Sequence of chain 6.D:
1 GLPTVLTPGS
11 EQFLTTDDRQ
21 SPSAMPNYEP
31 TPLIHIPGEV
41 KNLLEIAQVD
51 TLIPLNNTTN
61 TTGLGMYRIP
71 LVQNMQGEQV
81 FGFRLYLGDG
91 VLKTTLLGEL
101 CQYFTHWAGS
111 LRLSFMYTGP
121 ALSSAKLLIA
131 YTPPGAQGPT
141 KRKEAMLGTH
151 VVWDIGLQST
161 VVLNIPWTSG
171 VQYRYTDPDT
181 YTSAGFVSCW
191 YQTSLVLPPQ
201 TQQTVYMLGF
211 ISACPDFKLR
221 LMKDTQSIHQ

This small molecule binds to this protein.
Small molecule (SMILES): Nc1nc(-c2ccccc2)nc2[nH]nc(Nc3ccc(C(F)(F)F)cc3)c12

Binding-site contacts:
Ligand atom C17 contacts residue ALA194 of chain 57.C at 3.6 Å (hydrophobic).
Ligand atom C15 contacts residue LEU218 of chain 57.C at 3.8 Å (hydrophobic).
Ligand atom N5 contacts residue TYR197 of chain 57.C at 3.8 Å.
Ligand atom N6 contacts residue LEU218 of chain 57.C at 3.4 Å (h-bond).
Ligand atom N1 contacts residue ASN219 of chain 57.C at 3.9 Å.
Ligand atom C1 contacts residue TYR197 of chain 57.C at 3.8 Å (hydrophobic).
Ligand atom F3 contacts residue TYR128 of chain 57.C at 3.4 Å.
Ligand atom C4 contacts residue MET221 of chain 57.C at 3.7 Å (hydrophobic).
Ligand atom F3 contacts residue ILE104 of chain 57.C at 3.7 Å.
Ligand atom C15 contacts residue ASN198 of chain 57.C at 2.5 Å.
Ligand atom F1 contacts residue SER126 of chain 57.C at 3.6 Å.
Ligand atom N3 contacts residue ASN198 of chain 57.C at 2.3 Å (h-bond).
Ligand atom F2 contacts residue ILE104 of chain 57.C at 3.4 Å.
Ligand atom C11 contacts residue LEU218 of chain 57.C at 3.6 Å (hydrophobic).
Ligand atom N5 contacts residue ASN198 of chain 57.C at 3.0 Å (h-bond).
Ligand atom F2 contacts residue MET221 of chain 57.C at 2.9 Å.
Ligand atom C12 contacts residue LEU218 of chain 57.C at 3.6 Å (hydrophobic).
Ligand atom F2 contacts residue TYR128 of chain 57.C at 3.4 Å.
Ligand atom C2 contacts residue MET221 of chain 57.C at 3.8 Å (hydrophobic).
Ligand atom C6 contacts residue ILE104 of chain 57.C at 3.3 Å (hydrophobic).
Ligand atom C3 contacts residue TYR197 of chain 57.C at 3.8 Å (hydrophobic).
Ligand atom N2 contacts residue ASN198 of chain 57.C at 3.3 Å (h-bond).
Ligand atom N3 contacts residue TYR197 of chain 57.C at 3.9 Å.
Ligand atom C4 contacts residue ASN105 of chain 57.C at 3.4 Å.
Ligand atom C13 contacts residue ASN198 of chain 57.C at 2.6 Å.
Ligand atom C13 contacts residue LEU218 of chain 57.C at 3.6 Å (hydrophobic).
Ligand atom C9 contacts residue ASN198 of chain 57.C at 3.1 Å.
Ligand atom C18 contacts residue ILE104 of chain 57.C at 3.9 Å (hydrophobic).
Ligand atom N6 contacts residue MET221 of chain 57.C at 3.2 Å.
Ligand atom F3 contacts residue LEU106 of chain 57.C at 3.5 Å.
Ligand atom C6 contacts residue MET221 of chain 57.C at 3.8 Å (hydrophobic).
Ligand atom N6 contacts residue ASN219 of chain 57.C at 3.5 Å.
Ligand atom C10 contacts residue LEU218 of chain 57.C at 3.4 Å (hydrophobic).
Ligand atom C13 contacts residue ALA196 of chain 57.C at 3.8 Å (hydrophobic).
Ligand atom C15 contacts residue SER198 of chain 57.B at 3.6 Å.
Ligand atom C17 contacts residue ASN198 of chain 57.C at 3.7 Å.
Ligand atom C14 contacts residue LEU218 of chain 57.C at 3.5 Å (hydrophobic).
Ligand atom C15 contacts residue ALA194 of chain 57.C at 3.5 Å (hydrophobic).
Ligand atom C6 contacts residue ASN105 of chain 57.C at 3.6 Å.
Ligand atom N4 contacts residue LEU218 of chain 57.C at 3.0 Å (h-bond).

Sequence of chain 57.B:
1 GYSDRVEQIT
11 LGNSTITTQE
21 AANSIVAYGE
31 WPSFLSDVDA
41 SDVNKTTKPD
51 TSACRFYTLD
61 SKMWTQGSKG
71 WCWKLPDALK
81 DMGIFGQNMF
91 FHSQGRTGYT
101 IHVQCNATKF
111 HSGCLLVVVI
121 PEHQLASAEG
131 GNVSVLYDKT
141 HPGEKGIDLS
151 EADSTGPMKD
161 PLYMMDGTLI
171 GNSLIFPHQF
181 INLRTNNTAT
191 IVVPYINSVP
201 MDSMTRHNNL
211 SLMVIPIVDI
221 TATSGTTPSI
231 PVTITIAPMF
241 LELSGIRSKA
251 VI

Sequence of chain 57.C:
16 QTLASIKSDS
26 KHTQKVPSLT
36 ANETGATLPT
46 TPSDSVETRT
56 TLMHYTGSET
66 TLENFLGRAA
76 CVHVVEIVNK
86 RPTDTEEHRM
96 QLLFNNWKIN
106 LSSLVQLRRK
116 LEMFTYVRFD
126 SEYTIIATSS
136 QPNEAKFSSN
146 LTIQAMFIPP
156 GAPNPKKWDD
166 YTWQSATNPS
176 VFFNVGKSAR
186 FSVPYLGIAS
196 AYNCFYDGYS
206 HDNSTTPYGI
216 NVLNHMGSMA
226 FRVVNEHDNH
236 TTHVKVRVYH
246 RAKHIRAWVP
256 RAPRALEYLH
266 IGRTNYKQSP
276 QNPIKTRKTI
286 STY